The small molecule below binds the protein below.
Small molecule (SMILES): CC(=O)N[C@H]1[C@H](O[C@H]2[C@H](O)[C@@H](NC(C)=O)CO[C@@H]2CO)O[C@H](CO)[C@@H](O)[C@@H]1O

Binding-site contacts:
Ligand atom C7 contacts residue ASN263 of chain 1.N at 3.2 Å.
Ligand atom O4 contacts residue GLN261 of chain 1.N at 3.9 Å.
Ligand atom O6 contacts residue VAL412 of chain 1.N at 3.7 Å.
Ligand atom C2 contacts residue GLN261 of chain 1.N at 3.7 Å.
Ligand atom C8 contacts residue SER379 of chain 1.N at 4.3 Å.
Ligand atom C5 contacts residue GLN261 of chain 1.N at 3.6 Å.
Ligand atom C5 contacts residue ASN263 of chain 1.N at 3.6 Å.
Ligand atom C3 contacts residue GLN261 of chain 1.N at 3.4 Å.
Ligand atom C2 contacts residue ASN263 of chain 1.N at 2.4 Å.
Ligand atom C1 contacts residue GLN261 of chain 1.N at 3.4 Å.
Ligand atom N2 contacts residue GLN261 of chain 1.N at 3.9 Å.
Ligand atom O5 contacts residue GLN261 of chain 1.N at 4.0 Å.
Ligand atom C8 contacts residue SER301 of chain 1.N at 3.8 Å.
Ligand atom C4 contacts residue ASN263 of chain 1.N at 4.2 Å.
Ligand atom N2 contacts residue ASN263 of chain 1.N at 2.8 Å (h-bond).
Ligand atom C7 contacts residue ASN299 of chain 1.N at 4.3 Å.
Ligand atom O7 contacts residue ASN263 of chain 1.N at 3.3 Å (h-bond).
Ligand atom C1 contacts residue ASN263 of chain 1.N at 1.4 Å.
Ligand atom O3 contacts residue GLN261 of chain 1.N at 4.5 Å.
Ligand atom O5 contacts residue ASN263 of chain 1.N at 2.3 Å (h-bond).
Ligand atom C8 contacts residue VAL300 of chain 1.N at 4.0 Å (hydrophobic).
Ligand atom O5 contacts residue VAL412 of chain 1.N at 4.2 Å.
Ligand atom C3 contacts residue ASN263 of chain 1.N at 3.7 Å.
Ligand atom C8 contacts residue ASN299 of chain 1.N at 4.0 Å.
Ligand atom C8 contacts residue ASN263 of chain 1.N at 4.4 Å.
Ligand atom C4 contacts residue GLN261 of chain 1.N at 3.8 Å.
Ligand atom O7 contacts residue ASN299 of chain 1.N at 4.0 Å.

Sequence of chain 1.N:
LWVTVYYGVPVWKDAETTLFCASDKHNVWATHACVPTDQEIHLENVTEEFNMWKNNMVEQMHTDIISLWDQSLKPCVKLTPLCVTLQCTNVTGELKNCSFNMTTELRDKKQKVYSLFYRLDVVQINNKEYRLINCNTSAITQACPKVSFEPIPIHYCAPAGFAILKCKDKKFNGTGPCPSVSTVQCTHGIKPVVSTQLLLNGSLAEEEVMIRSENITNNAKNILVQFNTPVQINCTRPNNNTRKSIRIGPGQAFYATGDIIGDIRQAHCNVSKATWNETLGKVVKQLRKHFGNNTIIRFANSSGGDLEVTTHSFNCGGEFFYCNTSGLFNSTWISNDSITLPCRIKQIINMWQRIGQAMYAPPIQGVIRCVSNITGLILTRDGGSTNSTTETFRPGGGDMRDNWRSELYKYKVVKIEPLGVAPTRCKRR